Binding-site contacts:
Ligand atom C5 contacts residue HIS158 of chain 28.E at 4.3 Å.
Ligand atom C2 contacts residue HIS149 of chain 28.E at 3.6 Å.
Ligand atom N2 contacts residue HIS149 of chain 28.E at 3.4 Å.
Ligand atom C6 contacts residue THR155 of chain 28.E at 4.4 Å.
Ligand atom O5 contacts residue ASN153 of chain 28.E at 2.4 Å (h-bond).
Ligand atom C8 contacts residue GLY102 of chain 31.E at 4.2 Å.
Ligand atom O5 contacts residue GLY156 of chain 28.E at 4.3 Å.
Ligand atom O6 contacts residue HIS158 of chain 28.E at 3.8 Å.
Ligand atom C6 contacts residue LYS157 of chain 28.E at 4.2 Å.
Ligand atom C3 contacts residue ASN153 of chain 28.E at 3.8 Å.
Ligand atom C6 contacts residue HIS158 of chain 28.E at 4.3 Å.
Ligand atom O5 contacts residue HIS158 of chain 28.E at 3.1 Å.
Ligand atom O5 contacts residue THR155 of chain 28.E at 3.8 Å.
Ligand atom N2 contacts residue ASN153 of chain 28.E at 2.9 Å (h-bond).
Ligand atom C1 contacts residue HIS158 of chain 28.E at 3.8 Å.
Ligand atom O7 contacts residue THR155 of chain 28.E at 4.1 Å.
Ligand atom C1 contacts residue HIS149 of chain 28.E at 4.2 Å.
Ligand atom C4 contacts residue ASN153 of chain 28.E at 4.2 Å.
Ligand atom O3 contacts residue HIS149 of chain 28.E at 4.1 Å.
Ligand atom O6 contacts residue LYS157 of chain 28.E at 4.2 Å.
Ligand atom C2 contacts residue ASN153 of chain 28.E at 2.5 Å.
Ligand atom C1 contacts residue THR155 of chain 28.E at 3.9 Å.
Ligand atom O7 contacts residue ASN153 of chain 28.E at 3.8 Å.
Ligand atom C1 contacts residue ASN153 of chain 28.E at 1.4 Å.
Ligand atom C5 contacts residue ASN153 of chain 28.E at 3.7 Å.
Ligand atom C7 contacts residue ASN153 of chain 28.E at 3.5 Å.
Ligand atom C5 contacts residue THR155 of chain 28.E at 3.9 Å.

A small-molecule ligand and the protein it binds are described below.
Small molecule (SMILES): CC(=O)N[C@@H]1[C@@H](O)[C@H](O)[C@@H](CO)O[C@H]1O

Sequence of chain 31.E:
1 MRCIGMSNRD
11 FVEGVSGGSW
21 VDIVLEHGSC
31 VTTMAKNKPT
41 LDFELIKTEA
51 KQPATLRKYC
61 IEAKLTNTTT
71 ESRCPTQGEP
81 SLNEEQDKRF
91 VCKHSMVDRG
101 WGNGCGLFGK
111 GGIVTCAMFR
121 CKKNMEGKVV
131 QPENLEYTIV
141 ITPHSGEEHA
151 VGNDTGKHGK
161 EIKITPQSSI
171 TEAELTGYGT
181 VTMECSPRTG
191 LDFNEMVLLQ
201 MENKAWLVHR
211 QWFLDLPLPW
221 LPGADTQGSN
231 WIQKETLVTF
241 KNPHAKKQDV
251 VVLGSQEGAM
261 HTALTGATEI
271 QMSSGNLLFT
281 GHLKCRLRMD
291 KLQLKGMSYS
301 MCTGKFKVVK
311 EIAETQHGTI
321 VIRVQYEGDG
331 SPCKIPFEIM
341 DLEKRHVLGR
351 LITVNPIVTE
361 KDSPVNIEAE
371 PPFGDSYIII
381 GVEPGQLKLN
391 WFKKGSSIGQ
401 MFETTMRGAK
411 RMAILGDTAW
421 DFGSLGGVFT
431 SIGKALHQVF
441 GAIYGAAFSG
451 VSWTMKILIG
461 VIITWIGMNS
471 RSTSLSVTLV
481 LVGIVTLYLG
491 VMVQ

Sequence of chain 28.E:
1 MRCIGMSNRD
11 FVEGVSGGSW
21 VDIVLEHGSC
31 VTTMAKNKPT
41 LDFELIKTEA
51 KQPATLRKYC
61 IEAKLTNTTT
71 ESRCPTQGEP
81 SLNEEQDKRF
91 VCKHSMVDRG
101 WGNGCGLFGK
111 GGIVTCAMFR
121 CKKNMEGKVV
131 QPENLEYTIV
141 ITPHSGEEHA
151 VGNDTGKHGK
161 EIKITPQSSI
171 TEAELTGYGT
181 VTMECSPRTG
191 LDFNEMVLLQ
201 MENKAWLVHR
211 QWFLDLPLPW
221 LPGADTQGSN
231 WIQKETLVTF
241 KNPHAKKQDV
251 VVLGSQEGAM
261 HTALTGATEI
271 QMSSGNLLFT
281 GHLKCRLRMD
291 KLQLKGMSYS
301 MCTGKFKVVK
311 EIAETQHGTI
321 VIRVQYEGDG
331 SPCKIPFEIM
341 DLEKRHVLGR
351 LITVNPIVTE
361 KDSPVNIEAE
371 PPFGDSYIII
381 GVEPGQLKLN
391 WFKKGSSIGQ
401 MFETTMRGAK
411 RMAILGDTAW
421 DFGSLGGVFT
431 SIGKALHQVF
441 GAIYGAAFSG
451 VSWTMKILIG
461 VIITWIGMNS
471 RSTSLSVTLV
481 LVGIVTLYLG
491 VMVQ